Binding-site contacts:
Ligand atom C7 contacts residue 4WA1 of chain 1.D at 3.6 Å.
Ligand atom C3 contacts residue 4WA1 of chain 1.D at 4.0 Å.
Ligand atom C1 contacts residue ASN67 of chain 1.A at 3.2 Å.
Ligand atom C5 contacts residue 4WA1 of chain 1.D at 3.9 Å.
Ligand atom O1 contacts residue ASN67 of chain 1.A at 2.4 Å (h-bond).
Ligand atom C4 contacts residue 4WA1 of chain 1.D at 4.3 Å.
Ligand atom C6 contacts residue 4WA1 of chain 1.D at 3.6 Å.
Ligand atom O1 contacts residue GLN92 of chain 1.A at 2.7 Å (h-bond).
Ligand atom C2 contacts residue GLN92 of chain 1.A at 3.8 Å.
Ligand atom C5 contacts residue GLN92 of chain 1.A at 4.2 Å.
Ligand atom C1 contacts residue GLN92 of chain 1.A at 3.6 Å.
Ligand atom HG contacts residue VAL134 of chain 1.A at 4.0 Å.
Ligand atom C2 contacts residue TRS1 of chain 1.E at 4.1 Å.
Ligand atom C1 contacts residue TRS1 of chain 1.E at 3.4 Å.
Ligand atom C5 contacts residue CYS130 of chain 1.A at 3.7 Å (hydrophobic).
Ligand atom C3 contacts residue GLN92 of chain 1.A at 3.2 Å.
Ligand atom C7 contacts residue CYS130 of chain 1.A at 3.5 Å (hydrophobic).
Ligand atom O1 contacts residue TRS1 of chain 1.E at 3.2 Å (h-bond).
Ligand atom HG contacts residue 4WA1 of chain 1.D at 4.0 Å.
Ligand atom O2 contacts residue TRS1 of chain 1.E at 3.7 Å.
Ligand atom HG contacts residue CYS130 of chain 1.A at 2.2 Å.
Ligand atom O2 contacts residue ASN67 of chain 1.A at 3.3 Å (h-bond).
Ligand atom C2 contacts residue 4WA1 of chain 1.D at 4.4 Å.
Ligand atom C3 contacts residue TRS1 of chain 1.E at 4.3 Å.
Ligand atom C5 contacts residue ILE91 of chain 1.A at 4.4 Å (hydrophobic).
Ligand atom HG contacts residue GLY131 of chain 1.A at 3.9 Å.

A protein and the small-molecule ligand that binds it are described below.
Small molecule (SMILES): O=C(O)c1ccc([Hg]O)cc1

Sequence of chain 1.A:
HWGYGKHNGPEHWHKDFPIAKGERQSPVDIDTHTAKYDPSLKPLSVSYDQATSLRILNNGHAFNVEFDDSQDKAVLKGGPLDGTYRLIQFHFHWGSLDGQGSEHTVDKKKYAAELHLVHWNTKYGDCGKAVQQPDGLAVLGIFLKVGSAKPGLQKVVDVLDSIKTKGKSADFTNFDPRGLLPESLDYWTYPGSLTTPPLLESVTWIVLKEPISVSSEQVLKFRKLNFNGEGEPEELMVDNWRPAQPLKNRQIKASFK